This protein binds this small molecule.
Small molecule (SMILES): CC(=O)N[C@@H]1[C@@H](O)[C@H](O)[C@@H](CO)O[C@H]1O

Sequence of chain 1.A:
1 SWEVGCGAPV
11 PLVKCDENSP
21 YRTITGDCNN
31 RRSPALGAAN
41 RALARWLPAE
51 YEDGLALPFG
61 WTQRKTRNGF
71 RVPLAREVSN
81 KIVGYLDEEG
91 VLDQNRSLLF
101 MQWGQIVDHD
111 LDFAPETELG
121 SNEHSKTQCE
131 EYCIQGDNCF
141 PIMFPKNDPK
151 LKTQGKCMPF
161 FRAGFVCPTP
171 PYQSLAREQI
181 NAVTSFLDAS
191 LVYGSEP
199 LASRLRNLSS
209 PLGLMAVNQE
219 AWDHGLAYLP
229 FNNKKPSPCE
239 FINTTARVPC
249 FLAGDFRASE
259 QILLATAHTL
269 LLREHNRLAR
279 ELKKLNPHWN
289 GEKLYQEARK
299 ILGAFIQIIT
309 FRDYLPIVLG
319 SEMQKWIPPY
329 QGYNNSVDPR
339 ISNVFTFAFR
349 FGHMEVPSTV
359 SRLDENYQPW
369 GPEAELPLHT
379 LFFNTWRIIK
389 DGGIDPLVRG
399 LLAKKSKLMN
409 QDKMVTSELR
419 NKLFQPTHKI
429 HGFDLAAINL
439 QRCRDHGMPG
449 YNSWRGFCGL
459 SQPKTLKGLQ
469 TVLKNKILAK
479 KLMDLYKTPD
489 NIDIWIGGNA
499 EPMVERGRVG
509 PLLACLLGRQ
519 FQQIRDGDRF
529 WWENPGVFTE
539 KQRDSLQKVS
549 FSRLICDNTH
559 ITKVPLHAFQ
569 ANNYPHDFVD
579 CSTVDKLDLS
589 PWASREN

Binding-site contacts:
Ligand atom C6 contacts residue LYS388 of chain 1.A at 3.8 Å.
Ligand atom O6 contacts residue ALA244 of chain 1.A at 3.2 Å.
Ligand atom C2 contacts residue TRP384 of chain 1.A at 4.1 Å (hydrophobic).
Ligand atom C2 contacts residue ASN241 of chain 1.A at 2.5 Å.
Ligand atom O5 contacts residue TRP384 of chain 1.A at 4.2 Å.
Ligand atom N2 contacts residue TRP384 of chain 1.A at 4.5 Å.
Ligand atom C1 contacts residue ASN241 of chain 1.A at 1.5 Å.
Ligand atom C3 contacts residue ASN241 of chain 1.A at 3.8 Å.
Ligand atom C1 contacts residue THR243 of chain 1.A at 4.2 Å.
Ligand atom C6 contacts residue ALA244 of chain 1.A at 4.3 Å (hydrophobic).
Ligand atom O7 contacts residue TRP384 of chain 1.A at 2.6 Å.
Ligand atom C7 contacts residue TRP384 of chain 1.A at 3.8 Å (hydrophobic).
Ligand atom O5 contacts residue ASN241 of chain 1.A at 2.4 Å (h-bond).
Ligand atom C1 contacts residue ALA244 of chain 1.A at 3.8 Å (hydrophobic).
Ligand atom C5 contacts residue ALA244 of chain 1.A at 4.2 Å (hydrophobic).
Ligand atom C4 contacts residue ASN241 of chain 1.A at 4.2 Å.
Ligand atom C5 contacts residue ASN241 of chain 1.A at 3.6 Å.
Ligand atom O6 contacts residue LYS388 of chain 1.A at 3.2 Å (salt-bridge).
Ligand atom C7 contacts residue ASN241 of chain 1.A at 3.3 Å.
Ligand atom O5 contacts residue THR243 of chain 1.A at 4.5 Å.
Ligand atom N2 contacts residue ASN241 of chain 1.A at 2.9 Å (h-bond).
Ligand atom O5 contacts residue ALA244 of chain 1.A at 3.2 Å.
Ligand atom O7 contacts residue ASN241 of chain 1.A at 3.3 Å (h-bond).
Ligand atom C5 contacts residue THR243 of chain 1.A at 4.1 Å.
Ligand atom C8 contacts residue ASN241 of chain 1.A at 4.1 Å.